Sequence of chain 1.A:
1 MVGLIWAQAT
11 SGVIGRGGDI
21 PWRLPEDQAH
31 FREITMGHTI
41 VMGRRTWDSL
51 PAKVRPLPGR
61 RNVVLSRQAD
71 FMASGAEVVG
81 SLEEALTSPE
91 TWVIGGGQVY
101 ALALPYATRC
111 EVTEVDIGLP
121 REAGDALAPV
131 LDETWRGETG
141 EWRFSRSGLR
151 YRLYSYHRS

This protein binds this small molecule.
Small molecule (SMILES): CCc1nc(N)nc(N)c1C#CCc1cc(OC)cc(-c2ccc(C(=O)O)cc2)c1

Binding-site contacts:
Ligand atom C2 contacts residue ASP27 of chain 1.A at 3.4 Å.
Ligand atom CAV contacts residue PHE31 of chain 1.A at 3.6 Å (hydrophobic).
Ligand atom C2 contacts residue ALA7 of chain 1.A at 3.6 Å (hydrophobic).
Ligand atom N1 contacts residue TRP6 of chain 1.A at 3.3 Å.
Ligand atom CAK contacts residue NDP1 of chain 1.E at 3.6 Å.
Ligand atom NAG contacts residue ILE5 of chain 1.A at 3.0 Å (h-bond).
Ligand atom NAJ contacts residue ALA7 of chain 1.A at 3.5 Å (h-bond).
Ligand atom N1 contacts residue PHE31 of chain 1.A at 3.4 Å.
Ligand atom C6 contacts residue PHE31 of chain 1.A at 3.4 Å (hydrophobic).
Ligand atom C5 contacts residue PHE31 of chain 1.A at 3.7 Å (hydrophobic).
Ligand atom C6 contacts residue NDP1 of chain 1.E at 3.4 Å.
Ligand atom CAZ contacts residue ARG32 of chain 1.A at 3.7 Å.
Ligand atom NAJ contacts residue TRP6 of chain 1.A at 3.4 Å.
Ligand atom OBA contacts residue ARG60 of chain 1.A at 3.0 Å (salt-bridge).
Ligand atom CAI contacts residue ASP27 of chain 1.A at 3.6 Å.
Ligand atom NAG contacts residue NDP1 of chain 1.E at 3.7 Å.
Ligand atom C4 contacts residue ASP27 of chain 1.A at 3.5 Å.
Ligand atom CAO contacts residue LEU50 of chain 1.A at 3.6 Å (hydrophobic).
Ligand atom CAX contacts residue LEU57 of chain 1.A at 3.5 Å (hydrophobic).
Ligand atom NAG contacts residue ILE94 of chain 1.A at 3.0 Å (h-bond).
Ligand atom C2 contacts residue TRP6 of chain 1.A at 3.7 Å (hydrophobic).
Ligand atom OBA contacts residue ARG32 of chain 1.A at 3.1 Å (salt-bridge).
Ligand atom NAG contacts residue PHE31 of chain 1.A at 3.5 Å.
Ligand atom CAL contacts residue NDP1 of chain 1.E at 3.7 Å.
Ligand atom CAU contacts residue PHE31 of chain 1.A at 3.5 Å (hydrophobic).
Ligand atom C5 contacts residue NDP1 of chain 1.E at 3.6 Å.
Ligand atom CAV contacts residue LEU57 of chain 1.A at 3.6 Å (hydrophobic).
Ligand atom NAG contacts residue TYR100 of chain 1.A at 3.4 Å (h-bond).
Ligand atom N1 contacts residue NDP1 of chain 1.E at 3.6 Å.
Ligand atom OBB contacts residue PRO51 of chain 1.A at 3.7 Å.
Ligand atom OBD contacts residue ARG32 of chain 1.A at 2.9 Å (salt-bridge).
Ligand atom NAJ contacts residue ASP27 of chain 1.A at 3.0 Å (salt-bridge).
Ligand atom CAN contacts residue LEU50 of chain 1.A at 3.6 Å (hydrophobic).
Ligand atom CAW contacts residue LEU57 of chain 1.A at 3.5 Å (hydrophobic).
Ligand atom N1 contacts residue ILE5 of chain 1.A at 3.5 Å (h-bond).
Ligand atom CAH contacts residue ASP27 of chain 1.A at 3.6 Å.
Ligand atom N3 contacts residue ASP27 of chain 1.A at 2.6 Å (salt-bridge).
Ligand atom C6 contacts residue ILE5 of chain 1.A at 3.7 Å (hydrophobic).
Ligand atom CBC contacts residue SER49 of chain 1.A at 3.1 Å.
Ligand atom CAY contacts residue LEU57 of chain 1.A at 3.7 Å (hydrophobic).